Sequence of chain 1.D:
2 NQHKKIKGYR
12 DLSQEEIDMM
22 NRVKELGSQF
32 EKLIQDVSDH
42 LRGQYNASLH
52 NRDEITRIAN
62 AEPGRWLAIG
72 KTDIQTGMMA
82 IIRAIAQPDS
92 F

This protein binds this small molecule.
Small molecule (SMILES): Nc1nc2c(ncn2[C@@H]2O[C@@H]3COP(=O)(O)O[C@@H]4[C@H](O)[C@@H](COP(=O)(O)O[C@H]3[C@H]2O)O[C@H]4n2cnc3c(N)ncnc32)c(=O)[nH]1

Binding-site contacts:
Ligand atom O15 contacts residue LYS25 of chain 1.D at 3.0 Å (salt-bridge).
Ligand atom C02 contacts residue ALA87 of chain 1.D at 3.6 Å (hydrophobic).
Ligand atom C34 contacts residue TYR10 of chain 1.D at 3.2 Å (hydrophobic).
Ligand atom O44 contacts residue LEU13 of chain 1.D at 3.6 Å.
Ligand atom O13 contacts residue TYR10 of chain 1.C at 3.4 Å (h-bond).
Ligand atom C22 contacts residue ILE83 of chain 1.C at 3.3 Å (hydrophobic).
Ligand atom C07 contacts residue TYR10 of chain 1.C at 3.4 Å (hydrophobic).
Ligand atom N06 contacts residue TYR10 of chain 1.D at 3.5 Å.
Ligand atom P14 contacts residue TYR10 of chain 1.C at 3.2 Å.
Ligand atom C43 contacts residue TYR10 of chain 1.D at 3.6 Å (hydrophobic).
Ligand atom O23 contacts residue MET80 of chain 1.C at 3.6 Å (h-bond).
Ligand atom O15 contacts residue TYR10 of chain 1.C at 2.7 Å (h-bond).
Ligand atom O25 contacts residue MET80 of chain 1.C at 3.0 Å.
Ligand atom O23 contacts residue ILE83 of chain 1.C at 3.7 Å.
Ligand atom O15 contacts residue ILE83 of chain 1.D at 3.4 Å.
Ligand atom N01 contacts residue GLN88 of chain 1.D at 3.6 Å.
Ligand atom N01 contacts residue ARG11 of chain 1.D at 2.9 Å (salt-bridge).
Ligand atom N01 contacts residue ALA87 of chain 1.D at 3.1 Å (h-bond).
Ligand atom C40 contacts residue ALA87 of chain 1.C at 3.5 Å (hydrophobic).
Ligand atom N41 contacts residue ALA87 of chain 1.C at 3.5 Å.
Ligand atom O20 contacts residue ARG84 of chain 1.C at 3.5 Å.
Ligand atom N01 contacts residue PRO89 of chain 1.D at 3.4 Å.
Ligand atom O17 contacts residue TYR10 of chain 1.C at 3.0 Å (h-bond).
Ligand atom O20 contacts residue MET80 of chain 1.D at 3.5 Å.
Ligand atom O30 contacts residue PRO89 of chain 1.D at 3.0 Å.
Ligand atom N35 contacts residue TYR10 of chain 1.D at 3.6 Å (h-bond).
Ligand atom C43 contacts residue LEU13 of chain 1.D at 3.5 Å (hydrophobic).
Ligand atom O44 contacts residue GLN3 of chain 1.C at 2.8 Å (h-bond).
Ligand atom N45 contacts residue ARG11 of chain 1.D at 3.1 Å (salt-bridge).
Ligand atom N39 contacts residue LEU13 of chain 1.C at 3.5 Å.
Ligand atom N03 contacts residue ALA87 of chain 1.D at 3.5 Å.
Ligand atom N06 contacts residue TYR10 of chain 1.C at 3.7 Å.
Ligand atom N39 contacts residue ARG11 of chain 1.C at 3.5 Å (salt-bridge).
Ligand atom O26 contacts residue TYR10 of chain 1.D at 2.6 Å (h-bond).
Ligand atom O44 contacts residue TYR10 of chain 1.D at 3.6 Å.
Ligand atom C02 contacts residue ARG11 of chain 1.D at 3.4 Å.
Ligand atom O27 contacts residue MET80 of chain 1.C at 3.5 Å.
Ligand atom C42 contacts residue ALA87 of chain 1.C at 3.6 Å (hydrophobic).
Ligand atom O16 contacts residue MET80 of chain 1.D at 3.6 Å.
Ligand atom O26 contacts residue LYS25 of chain 1.C at 3.4 Å (salt-bridge).

Sequence of chain 1.C:
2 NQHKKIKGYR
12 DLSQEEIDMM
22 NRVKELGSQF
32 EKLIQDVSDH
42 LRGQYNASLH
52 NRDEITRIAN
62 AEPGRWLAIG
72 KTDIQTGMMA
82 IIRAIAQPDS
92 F